This small molecule binds to this protein.
Small molecule (SMILES): CC(=O)N[C@@H]1[C@@H](O)[C@H](O)[C@@H](CO)O[C@H]1O

Binding-site contacts:
Ligand atom C3 contacts residue ASN191 of chain 1.A at 3.8 Å.
Ligand atom N2 contacts residue SER192 of chain 1.A at 4.3 Å.
Ligand atom C1 contacts residue ASN191 of chain 1.A at 1.4 Å.
Ligand atom C8 contacts residue ASN191 of chain 1.A at 4.5 Å.
Ligand atom C2 contacts residue ASN191 of chain 1.A at 2.5 Å.
Ligand atom C4 contacts residue ASN191 of chain 1.A at 4.1 Å.
Ligand atom C5 contacts residue ASN191 of chain 1.A at 3.6 Å.
Ligand atom O5 contacts residue ASN191 of chain 1.A at 2.2 Å (h-bond).
Ligand atom C7 contacts residue SER193 of chain 1.A at 4.2 Å.
Ligand atom C8 contacts residue SER192 of chain 1.A at 3.5 Å.
Ligand atom N2 contacts residue ASN191 of chain 1.A at 3.2 Å (h-bond).
Ligand atom N2 contacts residue SER193 of chain 1.A at 3.9 Å.
Ligand atom C8 contacts residue SER193 of chain 1.A at 3.8 Å.
Ligand atom C7 contacts residue ASN191 of chain 1.A at 4.2 Å.

Sequence of chain 1.A:
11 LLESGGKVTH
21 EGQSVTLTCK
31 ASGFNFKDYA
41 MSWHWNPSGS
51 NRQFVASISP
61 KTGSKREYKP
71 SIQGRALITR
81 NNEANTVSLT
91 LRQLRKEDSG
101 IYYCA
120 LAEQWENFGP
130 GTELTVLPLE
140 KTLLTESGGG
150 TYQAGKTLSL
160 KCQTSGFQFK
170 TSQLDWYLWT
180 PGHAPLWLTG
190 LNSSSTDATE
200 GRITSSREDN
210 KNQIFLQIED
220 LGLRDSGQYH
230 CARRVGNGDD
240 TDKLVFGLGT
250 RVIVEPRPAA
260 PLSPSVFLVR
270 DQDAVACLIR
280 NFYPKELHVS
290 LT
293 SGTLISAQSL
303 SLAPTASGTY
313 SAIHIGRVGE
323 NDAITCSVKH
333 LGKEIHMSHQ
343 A